A small-molecule ligand and the protein it binds are described below.
Small molecule (SMILES): Cc1cc(CCCOc2c(C)cc(-c3coc(C)n3)cc2C)on1

Binding-site contacts:
Ligand atom CM2 contacts residue ILE122 of chain 4.A at 3.7 Å (hydrophobic).
Ligand atom C2B contacts residue ILE98 of chain 4.A at 3.9 Å (hydrophobic).
Ligand atom C4B contacts residue LEU181 of chain 4.A at 3.8 Å (hydrophobic).
Ligand atom O5A contacts residue ALA166 of chain 4.A at 3.9 Å.
Ligand atom O1 contacts residue LEU100 of chain 4.A at 4.0 Å.
Ligand atom N3A contacts residue LEU217 of chain 4.A at 3.4 Å.
Ligand atom CM6 contacts residue LEU184 of chain 4.A at 3.4 Å (hydrophobic).
Ligand atom C2C contacts residue ILE98 of chain 4.A at 4.0 Å (hydrophobic).
Ligand atom O1B contacts residue ILE98 of chain 4.A at 2.9 Å.
Ligand atom O5A contacts residue PHE179 of chain 4.A at 3.7 Å.
Ligand atom C1C contacts residue MET214 of chain 4.A at 3.7 Å (hydrophobic).
Ligand atom C6B contacts residue LEU181 of chain 4.A at 3.3 Å (hydrophobic).
Ligand atom C5B contacts residue TYR144 of chain 4.A at 3.6 Å (hydrophobic).
Ligand atom C4B contacts residue PHE179 of chain 4.A at 3.9 Å (hydrophobic).
Ligand atom CM6 contacts residue TYR144 of chain 4.A at 3.7 Å (hydrophobic).
Ligand atom C5 contacts residue MET214 of chain 4.A at 3.6 Å (hydrophobic).
Ligand atom C1A contacts residue PHE179 of chain 4.A at 3.5 Å (hydrophobic).
Ligand atom N2 contacts residue MET214 of chain 4.A at 3.8 Å.
Ligand atom C3 contacts residue LEU100 of chain 4.A at 3.9 Å (hydrophobic).
Ligand atom C6B contacts residue ILE98 of chain 4.A at 3.6 Å (hydrophobic).
Ligand atom C1B contacts residue LEU181 of chain 4.A at 3.8 Å (hydrophobic).
Ligand atom CM4 contacts residue PHE179 of chain 4.A at 3.9 Å (hydrophobic).
Ligand atom C2B contacts residue ILE122 of chain 4.A at 3.9 Å (hydrophobic).
Ligand atom CM4 contacts residue VAL168 of chain 4.A at 3.5 Å (hydrophobic).
Ligand atom CM3 contacts residue TYR190 of chain 4.A at 3.9 Å (hydrophobic).
Ligand atom CM6 contacts residue LEU181 of chain 4.A at 3.7 Å (hydrophobic).
Ligand atom C2A contacts residue PHE179 of chain 4.A at 3.3 Å (hydrophobic).
Ligand atom N3A contacts residue PHE179 of chain 4.A at 3.0 Å.
Ligand atom C1B contacts residue ILE98 of chain 4.A at 3.6 Å (hydrophobic).
Ligand atom C4 contacts residue TYR190 of chain 4.A at 3.8 Å (hydrophobic).
Ligand atom N2 contacts residue LEU100 of chain 4.A at 3.8 Å.
Ligand atom CM2 contacts residue ILE236 of chain 4.A at 4.0 Å (hydrophobic).
Ligand atom C5B contacts residue LEU181 of chain 4.A at 3.3 Å (hydrophobic).
Ligand atom O5A contacts residue TYR144 of chain 4.A at 3.1 Å.
Ligand atom C2A contacts residue TYR144 of chain 4.A at 3.7 Å (hydrophobic).
Ligand atom C4A contacts residue TYR144 of chain 4.A at 3.8 Å (hydrophobic).
Ligand atom CM4 contacts residue TYR142 of chain 4.A at 3.1 Å (hydrophobic).
Ligand atom C1A contacts residue TYR144 of chain 4.A at 3.1 Å (hydrophobic).
Ligand atom O1 contacts residue MET214 of chain 4.A at 3.2 Å.
Ligand atom C4A contacts residue PHE179 of chain 4.A at 3.3 Å (hydrophobic).

Sequence of chain 4.A:
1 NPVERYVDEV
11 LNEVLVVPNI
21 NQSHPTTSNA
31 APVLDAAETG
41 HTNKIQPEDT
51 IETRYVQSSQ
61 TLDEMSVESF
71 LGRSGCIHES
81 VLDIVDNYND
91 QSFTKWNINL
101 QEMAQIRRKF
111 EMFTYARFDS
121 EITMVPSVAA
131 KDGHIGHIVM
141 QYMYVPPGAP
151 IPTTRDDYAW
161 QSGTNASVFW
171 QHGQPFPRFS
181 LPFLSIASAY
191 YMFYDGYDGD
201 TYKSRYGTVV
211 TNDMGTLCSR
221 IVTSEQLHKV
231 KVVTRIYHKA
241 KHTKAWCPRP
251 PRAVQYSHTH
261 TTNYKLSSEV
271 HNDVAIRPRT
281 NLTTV

Sequence of chain 4.C:
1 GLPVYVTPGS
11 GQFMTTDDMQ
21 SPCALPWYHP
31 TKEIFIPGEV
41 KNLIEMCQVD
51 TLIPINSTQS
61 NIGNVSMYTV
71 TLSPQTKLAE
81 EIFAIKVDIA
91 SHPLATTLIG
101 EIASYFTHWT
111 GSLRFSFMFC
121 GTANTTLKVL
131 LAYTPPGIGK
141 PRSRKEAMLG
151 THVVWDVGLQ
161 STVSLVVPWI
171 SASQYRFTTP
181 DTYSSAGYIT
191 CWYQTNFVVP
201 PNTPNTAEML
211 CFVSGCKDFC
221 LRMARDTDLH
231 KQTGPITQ